Sequence of chain 1.A:
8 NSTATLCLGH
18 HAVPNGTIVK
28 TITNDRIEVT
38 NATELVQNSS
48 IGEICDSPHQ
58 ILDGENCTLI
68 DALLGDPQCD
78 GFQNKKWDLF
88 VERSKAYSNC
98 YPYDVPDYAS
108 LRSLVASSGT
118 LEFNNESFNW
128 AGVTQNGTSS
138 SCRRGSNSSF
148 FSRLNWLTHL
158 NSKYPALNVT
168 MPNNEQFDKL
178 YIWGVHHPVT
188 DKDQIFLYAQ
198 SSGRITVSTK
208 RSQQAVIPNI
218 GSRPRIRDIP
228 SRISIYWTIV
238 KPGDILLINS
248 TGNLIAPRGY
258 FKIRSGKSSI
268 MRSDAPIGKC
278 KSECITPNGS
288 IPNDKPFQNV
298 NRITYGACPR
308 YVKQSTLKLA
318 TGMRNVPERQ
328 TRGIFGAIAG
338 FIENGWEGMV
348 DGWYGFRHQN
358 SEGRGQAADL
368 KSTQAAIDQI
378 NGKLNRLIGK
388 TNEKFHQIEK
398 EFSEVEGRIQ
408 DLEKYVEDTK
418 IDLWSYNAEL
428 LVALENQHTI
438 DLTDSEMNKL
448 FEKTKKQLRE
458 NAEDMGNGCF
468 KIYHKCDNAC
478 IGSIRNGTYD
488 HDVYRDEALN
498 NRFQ

Binding-site contacts:
Ligand atom C1 contacts residue THR318 of chain 1.A at 3.8 Å.
Ligand atom C4 contacts residue ASN38 of chain 1.A at 4.2 Å.
Ligand atom C5 contacts residue ASN38 of chain 1.A at 3.7 Å.
Ligand atom C1 contacts residue ASN38 of chain 1.A at 1.4 Å.
Ligand atom C6 contacts residue LEU381 of chain 1.A at 4.4 Å (hydrophobic).
Ligand atom O5 contacts residue THR318 of chain 1.A at 3.3 Å (h-bond).
Ligand atom C3 contacts residue ASN38 of chain 1.A at 3.8 Å.
Ligand atom C8 contacts residue THR40 of chain 1.A at 4.0 Å.
Ligand atom C6 contacts residue THR40 of chain 1.A at 3.9 Å.
Ligand atom C6 contacts residue THR318 of chain 1.A at 4.3 Å.
Ligand atom C7 contacts residue ASN38 of chain 1.A at 3.3 Å.
Ligand atom N2 contacts residue ASN38 of chain 1.A at 2.8 Å (h-bond).
Ligand atom O7 contacts residue LEU381 of chain 1.A at 4.3 Å.
Ligand atom O6 contacts residue THR318 of chain 1.A at 4.3 Å.
Ligand atom O5 contacts residue ASN38 of chain 1.A at 2.4 Å (h-bond).
Ligand atom O7 contacts residue ASN38 of chain 1.A at 3.5 Å (h-bond).
Ligand atom C2 contacts residue ASN38 of chain 1.A at 2.5 Å.
Ligand atom C8 contacts residue ASN38 of chain 1.A at 4.4 Å.
Ligand atom O6 contacts residue LEU381 of chain 1.A at 3.3 Å.

This protein binds this small molecule.
Small molecule (SMILES): CC(=O)N[C@H]1[C@H](O[C@H]2[C@H](O)[C@@H](NC(C)=O)CO[C@@H]2CO)O[C@H](CO)[C@@H](O[C@@H]2O[C@H](CO)[C@@H](O)[C@H](O)[C@@H]2O)[C@@H]1O